Binding-site contacts:
Ligand atom C1 contacts residue ASN76 of chain 1.C at 3.4 Å.
Ligand atom O5 contacts residue ASN76 of chain 1.C at 4.5 Å.
Ligand atom C8 contacts residue ASN76 of chain 1.C at 3.5 Å.
Ligand atom N2 contacts residue ASN76 of chain 1.C at 3.0 Å (h-bond).
Ligand atom O7 contacts residue ASN76 of chain 1.C at 3.7 Å.
Ligand atom C2 contacts residue ASN76 of chain 1.C at 3.6 Å.
Ligand atom C7 contacts residue ASN76 of chain 1.C at 3.2 Å.

Sequence of chain 1.C:
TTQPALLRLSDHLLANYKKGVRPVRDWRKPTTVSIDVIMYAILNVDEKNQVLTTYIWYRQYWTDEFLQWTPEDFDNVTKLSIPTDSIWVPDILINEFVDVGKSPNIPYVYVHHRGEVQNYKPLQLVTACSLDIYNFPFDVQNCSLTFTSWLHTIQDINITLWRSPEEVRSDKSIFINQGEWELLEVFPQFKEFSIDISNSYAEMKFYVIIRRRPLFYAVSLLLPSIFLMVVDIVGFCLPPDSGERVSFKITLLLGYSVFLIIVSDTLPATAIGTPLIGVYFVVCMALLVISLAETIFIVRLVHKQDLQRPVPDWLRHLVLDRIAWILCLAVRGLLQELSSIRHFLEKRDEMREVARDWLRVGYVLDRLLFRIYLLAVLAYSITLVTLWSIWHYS

This small molecule binds to this protein.
Small molecule (SMILES): CC(=O)N[C@@H]1[C@@H](O)[C@H](O[C@H]2[C@H](O)[C@@H](NC(C)=O)CO[C@@H]2CO)[C@@H](CO)O[C@H]1O